Binding-site contacts:
Ligand atom CZ contacts residue GLN24 of chain 1.B at 2.7 Å.
Ligand atom NH2 contacts residue ASP199 of chain 1.B at 2.9 Å (salt-bridge).
Ligand atom OH contacts residue TYR71 of chain 1.B at 3.2 Å (h-bond).
Ligand atom C4 contacts residue TYR47 of chain 1.B at 3.3 Å (hydrophobic).
Ligand atom C7 contacts residue TRP227 of chain 1.B at 3.5 Å (hydrophobic).
Ligand atom C1 contacts residue GLY228 of chain 1.B at 3.5 Å.
Ligand atom N contacts residue THR69 of chain 1.B at 3.0 Å (h-bond).
Ligand atom CA contacts residue GLU202 of chain 1.B at 3.5 Å.
Ligand atom C contacts residue GLU202 of chain 1.B at 3.5 Å.
Ligand atom OH contacts residue LEU26 of chain 1.B at 3.6 Å.
Ligand atom N contacts residue GLY228 of chain 1.B at 3.2 Å (h-bond).
Ligand atom OH contacts residue ARG68 of chain 1.B at 3.2 Å (salt-bridge).
Ligand atom CD2 contacts residue ARG68 of chain 1.B at 3.5 Å.
Ligand atom CD contacts residue GLY230 of chain 1.B at 3.3 Å.
Ligand atom OD1 contacts residue THR69 of chain 1.B at 3.4 Å.
Ligand atom O contacts residue TRP227 of chain 1.B at 3.5 Å.
Ligand atom CB contacts residue GLU202 of chain 1.B at 3.0 Å.
Ligand atom OD1 contacts residue ARG68 of chain 1.B at 3.2 Å (salt-bridge).
Ligand atom O contacts residue GLY228 of chain 1.B at 3.1 Å (h-bond).
Ligand atom O contacts residue GLU202 of chain 1.B at 2.7 Å (salt-bridge).
Ligand atom C3 contacts residue LEU96 of chain 1.B at 3.5 Å (hydrophobic).
Ligand atom O contacts residue MET80 of chain 1.B at 2.8 Å.
Ligand atom CE1 contacts residue GLN24 of chain 1.B at 3.0 Å.
Ligand atom CA contacts residue GLY228 of chain 1.B at 3.5 Å.
Ligand atom C8 contacts residue TRP227 of chain 1.B at 3.4 Å (hydrophobic).
Ligand atom CZ contacts residue ASP199 of chain 1.B at 3.5 Å.
Ligand atom C5 contacts residue TYR47 of chain 1.B at 3.6 Å (hydrophobic).
Ligand atom CB contacts residue THR69 of chain 1.B at 3.1 Å.
Ligand atom OE1 contacts residue TYR71 of chain 1.B at 3.3 Å (h-bond).
Ligand atom N contacts residue GLU202 of chain 1.B at 3.4 Å (salt-bridge).
Ligand atom N contacts residue HIS43 of chain 1.B at 3.1 Å (h-bond).
Ligand atom OE1 contacts residue ARG70 of chain 1.B at 2.3 Å (salt-bridge).
Ligand atom CB contacts residue ARG70 of chain 1.B at 3.6 Å.
Ligand atom CD contacts residue ARG70 of chain 1.B at 3.1 Å.
Ligand atom CD contacts residue TYR71 of chain 1.B at 3.3 Å (hydrophobic).
Ligand atom NH1 contacts residue ASP199 of chain 1.B at 2.7 Å (salt-bridge).
Ligand atom CZ contacts residue ARG68 of chain 1.B at 3.2 Å.
Ligand atom CE2 contacts residue ARG68 of chain 1.B at 3.5 Å.
Ligand atom NH1 contacts residue GLY230 of chain 1.B at 2.6 Å (h-bond).
Ligand atom N contacts residue SER226 of chain 1.B at 3.5 Å (h-bond).

This protein binds this small molecule.
Small molecule (SMILES): CC[C@H](C)[C@H](NC(=O)[C@H](CCC(=O)O)NC(=O)[C@H](CCC(=O)O)NC(=O)[C@H](Cc1ccc(O)cc1)NC(=O)[C@@H](N)CC(=O)O)C(=O)N1CCC[C@H]1C(=O)NC(C)(C)C(=O)NC(C)(C)C(=O)N[C@@H](Cc1ccc(O)cc1)C(=O)N[C@@H](CC1CCCCC1)C(=O)N[C@H](CCC(=O)O)C(=O)O.NC(N)=NCCC[C@H](NC(=O)[C@@H](N)C1CCCCC1)C(=O)N[C@H](C=O)Cc1ccc2ccccc2c1

Sequence of chain 1.B:
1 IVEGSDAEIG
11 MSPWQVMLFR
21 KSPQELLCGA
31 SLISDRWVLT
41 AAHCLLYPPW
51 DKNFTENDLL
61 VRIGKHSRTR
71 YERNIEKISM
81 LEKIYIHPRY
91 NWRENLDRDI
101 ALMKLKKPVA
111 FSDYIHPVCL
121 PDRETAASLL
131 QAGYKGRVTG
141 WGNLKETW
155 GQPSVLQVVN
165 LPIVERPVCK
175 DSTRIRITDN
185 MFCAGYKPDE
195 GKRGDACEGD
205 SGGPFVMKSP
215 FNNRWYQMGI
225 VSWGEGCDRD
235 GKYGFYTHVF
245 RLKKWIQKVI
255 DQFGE